Sequence of chain 1.A:
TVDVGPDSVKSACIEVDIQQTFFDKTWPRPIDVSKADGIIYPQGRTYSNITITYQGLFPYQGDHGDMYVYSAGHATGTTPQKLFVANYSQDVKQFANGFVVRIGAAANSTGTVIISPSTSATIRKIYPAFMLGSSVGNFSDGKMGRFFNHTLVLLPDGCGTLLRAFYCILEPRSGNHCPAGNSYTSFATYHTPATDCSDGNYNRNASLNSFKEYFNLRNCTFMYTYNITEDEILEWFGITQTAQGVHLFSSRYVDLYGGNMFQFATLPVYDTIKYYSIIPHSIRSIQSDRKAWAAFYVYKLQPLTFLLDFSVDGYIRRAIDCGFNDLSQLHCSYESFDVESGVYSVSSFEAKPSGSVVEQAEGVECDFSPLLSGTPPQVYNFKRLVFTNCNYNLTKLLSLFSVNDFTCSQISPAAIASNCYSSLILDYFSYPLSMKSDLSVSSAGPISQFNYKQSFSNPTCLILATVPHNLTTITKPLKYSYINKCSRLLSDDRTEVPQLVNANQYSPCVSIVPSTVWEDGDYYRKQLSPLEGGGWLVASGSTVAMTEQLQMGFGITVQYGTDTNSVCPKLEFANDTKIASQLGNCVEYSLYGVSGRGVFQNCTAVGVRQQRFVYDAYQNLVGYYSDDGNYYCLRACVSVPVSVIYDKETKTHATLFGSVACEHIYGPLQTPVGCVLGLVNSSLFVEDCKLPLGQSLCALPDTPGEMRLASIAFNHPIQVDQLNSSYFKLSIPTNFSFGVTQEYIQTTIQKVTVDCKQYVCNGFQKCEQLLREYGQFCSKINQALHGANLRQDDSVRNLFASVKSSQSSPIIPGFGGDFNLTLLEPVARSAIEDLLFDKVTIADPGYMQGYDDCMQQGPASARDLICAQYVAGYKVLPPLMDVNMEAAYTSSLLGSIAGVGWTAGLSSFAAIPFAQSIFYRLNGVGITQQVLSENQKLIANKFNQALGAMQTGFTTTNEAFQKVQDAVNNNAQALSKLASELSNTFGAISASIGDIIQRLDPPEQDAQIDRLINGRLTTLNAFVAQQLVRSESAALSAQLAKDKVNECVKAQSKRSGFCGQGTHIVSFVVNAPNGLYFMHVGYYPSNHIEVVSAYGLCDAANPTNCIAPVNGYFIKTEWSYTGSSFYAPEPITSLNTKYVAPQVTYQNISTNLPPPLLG

Binding-site contacts:
Ligand atom C7 contacts residue VAL1223 of chain 1.C at 3.7 Å (hydrophobic).
Ligand atom C5 contacts residue ASN1227 of chain 1.C at 3.7 Å.
Ligand atom C1 contacts residue ASN1227 of chain 1.C at 1.5 Å.
Ligand atom N2 contacts residue TYR1225 of chain 1.C at 2.8 Å (h-bond).
Ligand atom C8 contacts residue GLN1226 of chain 1.C at 3.8 Å.
Ligand atom C8 contacts residue SER790 of chain 1.C at 3.6 Å.
Ligand atom O7 contacts residue GLN1222 of chain 1.C at 3.8 Å.
Ligand atom O4 contacts residue VAL1223 of chain 1.C at 3.7 Å.
Ligand atom C8 contacts residue PRO1221 of chain 1.C at 3.5 Å (hydrophobic).
Ligand atom C1 contacts residue TYR1225 of chain 1.C at 3.8 Å (hydrophobic).
Ligand atom O7 contacts residue VAL1223 of chain 1.C at 3.2 Å (h-bond).
Ligand atom O3 contacts residue GLU1006 of chain 1.A at 4.0 Å.
Ligand atom N2 contacts residue ASN1227 of chain 1.C at 3.0 Å (h-bond).
Ligand atom C8 contacts residue GLN1222 of chain 1.C at 3.8 Å.
Ligand atom C2 contacts residue ASN1227 of chain 1.C at 2.6 Å.
Ligand atom C1 contacts residue VAL1223 of chain 1.C at 4.2 Å (hydrophobic).
Ligand atom C8 contacts residue VAL1223 of chain 1.C at 4.1 Å (hydrophobic).
Ligand atom C7 contacts residue ASN1227 of chain 1.C at 3.8 Å.
Ligand atom C2 contacts residue VAL1223 of chain 1.C at 4.2 Å (hydrophobic).
Ligand atom N2 contacts residue VAL1223 of chain 1.C at 4.0 Å.
Ligand atom C2 contacts residue TYR1225 of chain 1.C at 3.8 Å (hydrophobic).
Ligand atom O3 contacts residue VAL1223 of chain 1.C at 3.0 Å (h-bond).
Ligand atom O7 contacts residue ASN1227 of chain 1.C at 3.9 Å.
Ligand atom O4 contacts residue GLU1006 of chain 1.A at 4.2 Å.
Ligand atom C7 contacts residue GLN1222 of chain 1.C at 4.0 Å.
Ligand atom O5 contacts residue VAL1223 of chain 1.C at 4.0 Å.
Ligand atom C8 contacts residue TYR1225 of chain 1.C at 3.3 Å (hydrophobic).
Ligand atom C3 contacts residue VAL1223 of chain 1.C at 3.6 Å (hydrophobic).
Ligand atom C4 contacts residue ASN1227 of chain 1.C at 4.5 Å.
Ligand atom C3 contacts residue GLN1222 of chain 1.C at 4.4 Å.
Ligand atom O5 contacts residue ASN1227 of chain 1.C at 2.4 Å (h-bond).
Ligand atom C3 contacts residue ASN1227 of chain 1.C at 3.9 Å.
Ligand atom C3 contacts residue TYR1225 of chain 1.C at 4.2 Å (hydrophobic).
Ligand atom N2 contacts residue GLN1226 of chain 1.C at 4.3 Å.
Ligand atom C7 contacts residue TYR1225 of chain 1.C at 3.5 Å (hydrophobic).

Sequence of chain 1.C:
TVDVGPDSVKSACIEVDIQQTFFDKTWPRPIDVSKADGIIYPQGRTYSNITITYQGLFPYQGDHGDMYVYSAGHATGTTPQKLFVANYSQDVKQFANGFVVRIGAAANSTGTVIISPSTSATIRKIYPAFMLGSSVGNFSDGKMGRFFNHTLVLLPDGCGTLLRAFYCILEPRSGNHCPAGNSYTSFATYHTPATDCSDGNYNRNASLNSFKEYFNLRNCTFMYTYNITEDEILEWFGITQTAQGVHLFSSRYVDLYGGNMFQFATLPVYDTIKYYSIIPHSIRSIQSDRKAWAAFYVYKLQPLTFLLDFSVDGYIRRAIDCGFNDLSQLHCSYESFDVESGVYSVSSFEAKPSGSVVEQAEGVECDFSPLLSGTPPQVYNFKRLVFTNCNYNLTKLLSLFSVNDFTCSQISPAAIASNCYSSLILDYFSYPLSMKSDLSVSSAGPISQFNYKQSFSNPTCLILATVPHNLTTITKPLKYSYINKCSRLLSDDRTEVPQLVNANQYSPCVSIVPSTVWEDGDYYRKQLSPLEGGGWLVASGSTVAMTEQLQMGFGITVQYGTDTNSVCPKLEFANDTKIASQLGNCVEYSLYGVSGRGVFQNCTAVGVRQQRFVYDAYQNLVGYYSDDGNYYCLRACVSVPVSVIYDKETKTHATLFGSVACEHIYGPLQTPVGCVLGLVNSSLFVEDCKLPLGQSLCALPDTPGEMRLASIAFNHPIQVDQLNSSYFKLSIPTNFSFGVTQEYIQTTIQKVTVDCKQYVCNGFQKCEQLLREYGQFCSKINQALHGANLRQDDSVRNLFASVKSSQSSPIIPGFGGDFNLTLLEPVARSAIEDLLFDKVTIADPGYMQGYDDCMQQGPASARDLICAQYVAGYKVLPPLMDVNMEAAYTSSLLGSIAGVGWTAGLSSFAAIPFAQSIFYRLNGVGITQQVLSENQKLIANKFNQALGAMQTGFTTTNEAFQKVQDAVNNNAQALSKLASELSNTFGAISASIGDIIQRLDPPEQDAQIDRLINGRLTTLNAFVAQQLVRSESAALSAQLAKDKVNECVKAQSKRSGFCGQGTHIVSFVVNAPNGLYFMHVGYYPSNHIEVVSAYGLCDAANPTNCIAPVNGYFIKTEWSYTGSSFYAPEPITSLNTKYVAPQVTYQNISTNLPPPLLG

The protein below binds the small molecule below.
Small molecule (SMILES): CC(=O)N[C@H]1[C@H](O[C@H]2[C@H](O)[C@@H](NC(C)=O)CO[C@@H]2CO)O[C@H](CO)[C@@H](O[C@@H]2O[C@H](CO)[C@@H](O)[C@H](O[C@H]3O[C@H](CO)[C@@H](O)[C@H](O)[C@@H]3O)[C@@H]2O)[C@@H]1O